Sequence of chain 1.B:
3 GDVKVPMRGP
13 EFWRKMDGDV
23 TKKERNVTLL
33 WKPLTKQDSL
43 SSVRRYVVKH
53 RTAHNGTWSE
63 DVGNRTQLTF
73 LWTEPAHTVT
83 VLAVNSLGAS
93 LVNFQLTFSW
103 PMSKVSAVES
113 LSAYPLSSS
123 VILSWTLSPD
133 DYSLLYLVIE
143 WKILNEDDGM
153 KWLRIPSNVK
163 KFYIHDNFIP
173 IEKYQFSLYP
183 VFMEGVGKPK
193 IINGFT

Binding-site contacts:
Ligand atom C2 contacts residue THR75 of chain 1.B at 3.5 Å.
Ligand atom C7 contacts residue ASN57 of chain 1.B at 3.4 Å.
Ligand atom C3 contacts residue ASN57 of chain 1.B at 3.8 Å.
Ligand atom C1 contacts residue ASN57 of chain 1.B at 1.4 Å.
Ligand atom N2 contacts residue ASN57 of chain 1.B at 3.0 Å (h-bond).
Ligand atom O5 contacts residue GLU76 of chain 1.B at 3.5 Å (salt-bridge).
Ligand atom C3 contacts residue THR75 of chain 1.B at 4.2 Å.
Ligand atom O5 contacts residue TRP60 of chain 1.B at 4.2 Å.
Ligand atom O6 contacts residue TRP60 of chain 1.B at 3.9 Å.
Ligand atom C5 contacts residue ASN57 of chain 1.B at 3.6 Å.
Ligand atom C4 contacts residue ASN57 of chain 1.B at 4.2 Å.
Ligand atom C6 contacts residue TRP60 of chain 1.B at 4.3 Å (hydrophobic).
Ligand atom O4 contacts residue LEU73 of chain 1.B at 4.1 Å.
Ligand atom C2 contacts residue GLU76 of chain 1.B at 4.0 Å.
Ligand atom O3 contacts residue LEU73 of chain 1.B at 4.5 Å.
Ligand atom O6 contacts residue LEU73 of chain 1.B at 3.4 Å (h-bond).
Ligand atom N2 contacts residue THR75 of chain 1.B at 4.0 Å.
Ligand atom O5 contacts residue ASN57 of chain 1.B at 2.3 Å (h-bond).
Ligand atom O7 contacts residue THR75 of chain 1.B at 2.8 Å (h-bond).
Ligand atom O7 contacts residue GLU76 of chain 1.B at 3.6 Å.
Ligand atom O7 contacts residue ASN57 of chain 1.B at 3.4 Å (h-bond).
Ligand atom C7 contacts residue THR75 of chain 1.B at 3.7 Å.
Ligand atom O3 contacts residue THR75 of chain 1.B at 3.9 Å.
Ligand atom C1 contacts residue GLU76 of chain 1.B at 3.6 Å.
Ligand atom C2 contacts residue ASN57 of chain 1.B at 2.5 Å.

This small molecule binds to this protein.
Small molecule (SMILES): CC(=O)N[C@@H]1[C@@H](O)[C@H](O)[C@@H](CO)O[C@H]1O